A small-molecule ligand and the protein it binds are described below.
Small molecule (SMILES): CCCCCCCCCC(=O)O[C@@H](C)COP(=O)(O)OCC[N+](C)(C)C

Sequence of chain 1.B:
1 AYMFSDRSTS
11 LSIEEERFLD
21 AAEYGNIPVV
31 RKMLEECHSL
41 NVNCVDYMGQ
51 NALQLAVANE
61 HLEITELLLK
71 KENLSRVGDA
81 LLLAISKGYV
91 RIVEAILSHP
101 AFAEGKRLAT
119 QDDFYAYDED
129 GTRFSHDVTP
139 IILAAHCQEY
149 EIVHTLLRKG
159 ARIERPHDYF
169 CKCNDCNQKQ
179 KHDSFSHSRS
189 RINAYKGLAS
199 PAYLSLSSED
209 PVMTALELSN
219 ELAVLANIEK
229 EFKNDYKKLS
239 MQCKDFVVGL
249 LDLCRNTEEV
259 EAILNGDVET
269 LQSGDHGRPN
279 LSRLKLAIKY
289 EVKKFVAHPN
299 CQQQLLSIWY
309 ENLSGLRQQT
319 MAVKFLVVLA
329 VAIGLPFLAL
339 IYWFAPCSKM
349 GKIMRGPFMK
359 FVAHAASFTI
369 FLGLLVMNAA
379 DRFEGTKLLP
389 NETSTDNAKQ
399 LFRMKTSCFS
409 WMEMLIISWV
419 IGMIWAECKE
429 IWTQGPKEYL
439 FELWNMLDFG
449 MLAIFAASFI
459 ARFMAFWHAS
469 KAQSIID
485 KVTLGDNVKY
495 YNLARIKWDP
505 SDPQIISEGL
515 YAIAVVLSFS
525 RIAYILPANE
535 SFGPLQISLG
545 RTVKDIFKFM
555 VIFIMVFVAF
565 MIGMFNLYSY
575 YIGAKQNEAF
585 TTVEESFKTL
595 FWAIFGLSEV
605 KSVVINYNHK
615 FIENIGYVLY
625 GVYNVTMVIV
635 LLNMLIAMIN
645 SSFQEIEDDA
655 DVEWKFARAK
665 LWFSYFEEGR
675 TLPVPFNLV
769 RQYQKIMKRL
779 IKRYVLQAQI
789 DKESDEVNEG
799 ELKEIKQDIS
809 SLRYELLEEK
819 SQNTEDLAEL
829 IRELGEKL

Binding-site contacts:
Ligand atom C1 contacts residue GLY544 of chain 1.A at 3.7 Å.
Ligand atom C35 contacts residue VAL560 of chain 1.B at 4.0 Å (hydrophobic).
Ligand atom C36 contacts residue SER524 of chain 1.A at 4.1 Å.
Ligand atom C36 contacts residue VAL560 of chain 1.B at 4.4 Å (hydrophobic).
Ligand atom O2 contacts residue GLN540 of chain 1.A at 4.1 Å.
Ligand atom C38 contacts residue VAL520 of chain 1.A at 4.1 Å (hydrophobic).
Ligand atom P contacts residue GLN540 of chain 1.A at 4.3 Å.
Ligand atom C31 contacts residue GLN540 of chain 1.A at 4.2 Å.
Ligand atom C7 contacts residue ALA527 of chain 1.A at 3.4 Å (hydrophobic).
Ligand atom O1 contacts residue GLN540 of chain 1.A at 3.6 Å.
Ligand atom C32 contacts residue ALA527 of chain 1.A at 3.9 Å (hydrophobic).
Ligand atom C2 contacts residue GLN540 of chain 1.A at 4.3 Å.
Ligand atom C8 contacts residue TYR528 of chain 1.A at 3.7 Å (hydrophobic).
Ligand atom C2 contacts residue LEU543 of chain 1.A at 4.1 Å (hydrophobic).
Ligand atom O31 contacts residue LEU543 of chain 1.A at 4.1 Å.
Ligand atom C3 contacts residue TRP442 of chain 1.A at 3.7 Å (hydrophobic).
Ligand atom C6 contacts residue ALA527 of chain 1.A at 3.6 Å (hydrophobic).
Ligand atom O3P contacts residue TRP442 of chain 1.A at 3.9 Å.
Ligand atom O31 contacts residue GLN540 of chain 1.A at 4.1 Å.
Ligand atom O5 contacts residue TRP442 of chain 1.A at 4.0 Å.
Ligand atom C1 contacts residue GLN540 of chain 1.A at 3.5 Å.
Ligand atom C35 contacts residue PHE523 of chain 1.A at 4.2 Å (hydrophobic).
Ligand atom C6 contacts residue TRP442 of chain 1.A at 3.6 Å (hydrophobic).
Ligand atom N1 contacts residue ALA527 of chain 1.A at 4.2 Å.
Ligand atom C3 contacts residue LEU543 of chain 1.A at 4.4 Å (hydrophobic).
Ligand atom C34 contacts residue PHE523 of chain 1.A at 4.1 Å (hydrophobic).
Ligand atom C37 contacts residue VAL560 of chain 1.B at 3.8 Å (hydrophobic).
Ligand atom C4 contacts residue GLN540 of chain 1.A at 3.5 Å.
Ligand atom C39 contacts residue PHE564 of chain 1.B at 4.0 Å (hydrophobic).
Ligand atom C34 contacts residue SER524 of chain 1.A at 4.3 Å.
Ligand atom C7 contacts residue GLN540 of chain 1.A at 4.1 Å.
Ligand atom O2 contacts residue ALA527 of chain 1.A at 4.3 Å.
Ligand atom C2 contacts residue TRP442 of chain 1.A at 4.3 Å (hydrophobic).
Ligand atom O2 contacts residue TRP442 of chain 1.A at 3.8 Å.
Ligand atom C6 contacts residue TYR528 of chain 1.A at 4.0 Å (hydrophobic).
Ligand atom O5 contacts residue GLN540 of chain 1.A at 4.4 Å.
Ligand atom O3P contacts residue GLN540 of chain 1.A at 4.1 Å.
Ligand atom O4 contacts residue GLY544 of chain 1.A at 4.3 Å.
Ligand atom C36 contacts residue PHE523 of chain 1.A at 3.5 Å (hydrophobic).
Ligand atom C40 contacts residue VAL520 of chain 1.A at 4.4 Å (hydrophobic).

Sequence of chain 1.A:
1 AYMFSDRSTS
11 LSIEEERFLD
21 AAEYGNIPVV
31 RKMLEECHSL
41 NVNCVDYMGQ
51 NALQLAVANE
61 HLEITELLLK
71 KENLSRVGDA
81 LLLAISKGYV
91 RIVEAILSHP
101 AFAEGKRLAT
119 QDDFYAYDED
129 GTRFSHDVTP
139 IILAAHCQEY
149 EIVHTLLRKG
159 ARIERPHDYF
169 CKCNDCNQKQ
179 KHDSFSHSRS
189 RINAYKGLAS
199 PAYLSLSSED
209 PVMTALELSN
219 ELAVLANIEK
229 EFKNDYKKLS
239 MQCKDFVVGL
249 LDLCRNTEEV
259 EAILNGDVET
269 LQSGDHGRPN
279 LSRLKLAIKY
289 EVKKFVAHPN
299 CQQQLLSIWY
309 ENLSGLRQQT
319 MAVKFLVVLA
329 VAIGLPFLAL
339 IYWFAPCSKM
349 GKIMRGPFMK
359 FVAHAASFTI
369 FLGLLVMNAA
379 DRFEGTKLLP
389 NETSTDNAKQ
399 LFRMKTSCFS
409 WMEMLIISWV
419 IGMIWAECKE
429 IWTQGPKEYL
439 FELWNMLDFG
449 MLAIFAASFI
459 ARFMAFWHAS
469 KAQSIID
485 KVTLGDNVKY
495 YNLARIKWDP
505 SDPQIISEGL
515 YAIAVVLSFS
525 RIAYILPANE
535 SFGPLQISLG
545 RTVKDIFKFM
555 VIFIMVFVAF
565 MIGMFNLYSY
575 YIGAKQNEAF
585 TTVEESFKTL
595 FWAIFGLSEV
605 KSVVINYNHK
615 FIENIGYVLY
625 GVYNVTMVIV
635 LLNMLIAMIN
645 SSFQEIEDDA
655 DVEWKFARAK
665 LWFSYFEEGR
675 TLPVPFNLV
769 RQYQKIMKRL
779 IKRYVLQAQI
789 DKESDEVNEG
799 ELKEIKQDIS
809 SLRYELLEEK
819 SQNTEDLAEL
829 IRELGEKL